Binding-site contacts:
Ligand atom C20 contacts residue ARG212 of chain 1.A at 3.2 Å.
Ligand atom C20 contacts residue ARG185 of chain 1.A at 3.7 Å.
Ligand atom C20 contacts residue THR188 of chain 1.A at 3.5 Å.
Ligand atom C4 contacts residue ARG212 of chain 1.A at 3.2 Å.
Ligand atom O1 contacts residue ATP1 of chain 1.D at 3.4 Å.
Ligand atom C21 contacts residue ARG212 of chain 1.A at 3.3 Å.
Ligand atom O4 contacts residue GLU209 of chain 1.A at 2.8 Å (salt-bridge).
Ligand atom C10 contacts residue GLU209 of chain 1.A at 3.1 Å.
Ligand atom C6 contacts residue PRO34 of chain 1.A at 3.6 Å (hydrophobic).
Ligand atom C15 contacts residue GLY17 of chain 1.A at 3.7 Å.
Ligand atom O3 contacts residue TYR71 of chain 1.A at 2.8 Å (h-bond).
Ligand atom O4 contacts residue ARG212 of chain 1.A at 3.0 Å (salt-bridge).
Ligand atom C17 contacts residue GLU209 of chain 1.A at 3.5 Å.
Ligand atom C11 contacts residue TYR71 of chain 1.A at 3.2 Å (hydrophobic).
Ligand atom C19 contacts residue GLU209 of chain 1.A at 3.0 Å.
Ligand atom O5 contacts residue ARG185 of chain 1.A at 3.7 Å.
Ligand atom C18 contacts residue ARG185 of chain 1.A at 3.7 Å.
Ligand atom C22 contacts residue GLU209 of chain 1.A at 3.4 Å.
Ligand atom C9 contacts residue ILE36 of chain 1.A at 3.7 Å (hydrophobic).
Ligand atom C3 contacts residue ARG212 of chain 1.A at 3.3 Å.
Ligand atom C7 contacts residue GLU209 of chain 1.A at 3.5 Å.
Ligand atom O1 contacts residue GLU216 of chain 1.A at 3.5 Å (salt-bridge).
Ligand atom C16 contacts residue ASP159 of chain 1.A at 3.8 Å.
Ligand atom C18 contacts residue TYR71 of chain 1.A at 3.6 Å (hydrophobic).
Ligand atom C12 contacts residue ILE36 of chain 1.A at 3.7 Å (hydrophobic).
Ligand atom C12 contacts residue TYR71 of chain 1.A at 3.5 Å (hydrophobic).
Ligand atom O3 contacts residue GLU209 of chain 1.A at 3.3 Å (salt-bridge).
Ligand atom O5 contacts residue ARG212 of chain 1.A at 2.9 Å.
Ligand atom C11 contacts residue GLU209 of chain 1.A at 3.6 Å.
Ligand atom C11 contacts residue ILE36 of chain 1.A at 3.7 Å (hydrophobic).
Ligand atom O5 contacts residue ATP1 of chain 1.D at 3.8 Å.
Ligand atom S1 contacts residue ARG208 of chain 1.A at 3.2 Å.
Ligand atom S1 contacts residue ARG212 of chain 1.A at 3.3 Å.
Ligand atom C8 contacts residue PRO34 of chain 1.A at 3.7 Å (hydrophobic).
Ligand atom C14 contacts residue GLY17 of chain 1.A at 3.0 Å.
Ligand atom C4 contacts residue GLU209 of chain 1.A at 3.5 Å.
Ligand atom C2 contacts residue ARG212 of chain 1.A at 3.4 Å.
Ligand atom O5 contacts residue THR188 of chain 1.A at 2.5 Å (h-bond).
Ligand atom N1 contacts residue ARG185 of chain 1.A at 3.2 Å.
Ligand atom N1 contacts residue ASP159 of chain 1.A at 3.2 Å (salt-bridge).

Sequence of chain 1.A:
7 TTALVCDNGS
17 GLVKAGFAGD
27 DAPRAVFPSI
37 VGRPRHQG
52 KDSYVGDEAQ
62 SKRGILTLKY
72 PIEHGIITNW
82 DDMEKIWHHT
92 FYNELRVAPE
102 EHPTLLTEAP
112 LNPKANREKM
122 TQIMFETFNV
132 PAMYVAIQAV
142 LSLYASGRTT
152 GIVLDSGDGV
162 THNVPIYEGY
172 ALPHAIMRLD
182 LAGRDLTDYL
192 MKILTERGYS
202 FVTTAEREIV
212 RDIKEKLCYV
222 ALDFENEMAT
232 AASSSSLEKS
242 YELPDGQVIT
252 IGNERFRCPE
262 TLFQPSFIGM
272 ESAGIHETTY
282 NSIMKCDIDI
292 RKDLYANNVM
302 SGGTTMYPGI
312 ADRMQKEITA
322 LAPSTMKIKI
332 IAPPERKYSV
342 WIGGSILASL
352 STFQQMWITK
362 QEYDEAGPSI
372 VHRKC

A protein and the small-molecule ligand that binds it are described below.
Small molecule (SMILES): C/C1=C/C(=O)O[C@@H]2C[C@@H](CC[C@H](C)/C=C\C=C\CC1)O[C@@](O)([C@@H]1CSC(=O)N1)C2